Binding-site contacts:
Ligand atom C3 contacts residue ASN336 of chain 1.F at 3.9 Å.
Ligand atom C8 contacts residue CYS301 of chain 1.F at 4.2 Å (hydrophobic).
Ligand atom C7 contacts residue ASN300 of chain 1.F at 4.1 Å.
Ligand atom C3 contacts residue HIS334 of chain 1.F at 3.9 Å.
Ligand atom C1 contacts residue HIS334 of chain 1.F at 4.4 Å.
Ligand atom C1 contacts residue ASN336 of chain 1.F at 1.5 Å.
Ligand atom O5 contacts residue SER416 of chain 1.F at 4.3 Å.
Ligand atom C8 contacts residue ASN336 of chain 1.F at 4.2 Å.
Ligand atom C2 contacts residue ASN336 of chain 1.F at 2.5 Å.
Ligand atom C4 contacts residue ASN336 of chain 1.F at 4.4 Å.
Ligand atom C1 contacts residue THR418 of chain 1.F at 4.3 Å.
Ligand atom O7 contacts residue ASN336 of chain 1.F at 3.1 Å (h-bond).
Ligand atom O3 contacts residue HIS334 of chain 1.F at 4.1 Å.
Ligand atom C5 contacts residue ASN336 of chain 1.F at 3.8 Å.
Ligand atom O6 contacts residue SER416 of chain 1.F at 4.4 Å.
Ligand atom N2 contacts residue ASN336 of chain 1.F at 3.0 Å (h-bond).
Ligand atom C8 contacts residue HIS334 of chain 1.F at 3.8 Å.
Ligand atom O5 contacts residue ASN336 of chain 1.F at 2.5 Å (h-bond).
Ligand atom O7 contacts residue ASN300 of chain 1.F at 4.0 Å.
Ligand atom C7 contacts residue HIS334 of chain 1.F at 3.8 Å.
Ligand atom C7 contacts residue ASN336 of chain 1.F at 3.2 Å.
Ligand atom C8 contacts residue ASN300 of chain 1.F at 3.2 Å.
Ligand atom C8 contacts residue THR302 of chain 1.F at 3.6 Å.
Ligand atom C2 contacts residue HIS334 of chain 1.F at 3.9 Å.
Ligand atom N2 contacts residue HIS334 of chain 1.F at 3.0 Å (h-bond).

A protein and the small-molecule ligand that binds it are described below.
Small molecule (SMILES): CC(=O)N[C@H]1[C@H](O[C@H]2[C@H](O)[C@@H](NC(C)=O)CO[C@@H]2CO)O[C@H](CO)[C@@H](O)[C@@H]1O

Sequence of chain 1.F:
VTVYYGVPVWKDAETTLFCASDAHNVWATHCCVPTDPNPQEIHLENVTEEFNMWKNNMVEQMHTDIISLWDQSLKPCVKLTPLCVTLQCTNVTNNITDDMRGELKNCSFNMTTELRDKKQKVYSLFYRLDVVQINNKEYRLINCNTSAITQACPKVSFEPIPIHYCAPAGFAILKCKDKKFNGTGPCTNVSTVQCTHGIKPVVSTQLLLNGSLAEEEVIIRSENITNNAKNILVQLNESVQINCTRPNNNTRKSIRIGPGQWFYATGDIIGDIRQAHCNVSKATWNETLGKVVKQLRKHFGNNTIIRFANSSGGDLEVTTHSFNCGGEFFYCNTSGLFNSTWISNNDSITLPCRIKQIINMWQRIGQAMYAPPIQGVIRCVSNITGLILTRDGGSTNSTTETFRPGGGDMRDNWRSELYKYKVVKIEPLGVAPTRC